This small molecule binds to this protein.
Small molecule (SMILES): COC(=O)c1ccc(O)cc1

Sequence of chain 1.A:
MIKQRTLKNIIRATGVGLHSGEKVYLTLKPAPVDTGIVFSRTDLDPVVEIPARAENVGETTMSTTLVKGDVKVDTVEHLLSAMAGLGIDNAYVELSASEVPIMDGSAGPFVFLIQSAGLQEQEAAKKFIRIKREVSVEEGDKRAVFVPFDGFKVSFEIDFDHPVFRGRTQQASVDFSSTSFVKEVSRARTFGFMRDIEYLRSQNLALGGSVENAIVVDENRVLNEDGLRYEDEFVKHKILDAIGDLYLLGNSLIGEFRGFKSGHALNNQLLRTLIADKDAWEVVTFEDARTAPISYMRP

Binding-site contacts:
Ligand atom C3 contacts residue LEU200 of chain 1.A at 4.1 Å (hydrophobic).
Ligand atom C2 contacts residue ILE197 of chain 1.A at 3.9 Å (hydrophobic).
Ligand atom O1 contacts residue VAL216 of chain 1.A at 3.8 Å.
Ligand atom C contacts residue VAL216 of chain 1.A at 4.0 Å (hydrophobic).
Ligand atom C2 contacts residue GLY192 of chain 1.A at 3.6 Å.
Ligand atom O4 contacts residue GLY192 of chain 1.A at 4.4 Å.
Ligand atom C2 contacts residue ALA206 of chain 1.A at 4.5 Å (hydrophobic).
Ligand atom C3 contacts residue ALA206 of chain 1.A at 4.2 Å (hydrophobic).
Ligand atom C6 contacts residue ALA214 of chain 1.A at 3.8 Å (hydrophobic).
Ligand atom O1 contacts residue GLY209 of chain 1.A at 3.9 Å.
Ligand atom C1 contacts residue ILE197 of chain 1.A at 4.0 Å (hydrophobic).
Ligand atom O1 contacts residue SER210 of chain 1.A at 4.0 Å.
Ligand atom C5 contacts residue GLY209 of chain 1.A at 4.1 Å.
Ligand atom CM contacts residue ILE197 of chain 1.A at 3.6 Å (hydrophobic).
Ligand atom C1 contacts residue GLY192 of chain 1.A at 4.4 Å.
Ligand atom O4 contacts residue LEU18 of chain 1.A at 4.1 Å.
Ligand atom C2 contacts residue LEU200 of chain 1.A at 4.3 Å (hydrophobic).
Ligand atom C4 contacts residue PHE191 of chain 1.A at 4.3 Å (hydrophobic).
Ligand atom O4 contacts residue MET62 of chain 1.A at 3.9 Å.
Ligand atom CM contacts residue VAL216 of chain 1.A at 3.7 Å (hydrophobic).
Ligand atom C5 contacts residue ALA214 of chain 1.A at 3.6 Å (hydrophobic).
Ligand atom O2 contacts residue PHE193 of chain 1.A at 4.0 Å.
Ligand atom C3 contacts residue MET62 of chain 1.A at 4.4 Å (hydrophobic).
Ligand atom C6 contacts residue GLY209 of chain 1.A at 3.8 Å.
Ligand atom C4 contacts residue ALA206 of chain 1.A at 4.3 Å (hydrophobic).
Ligand atom C4 contacts residue THR190 of chain 1.A at 4.4 Å.
Ligand atom O4 contacts residue THR190 of chain 1.A at 3.6 Å.
Ligand atom C3 contacts residue GLY192 of chain 1.A at 3.4 Å.
Ligand atom C5 contacts residue LEU18 of chain 1.A at 4.0 Å (hydrophobic).
Ligand atom O4 contacts residue PHE191 of chain 1.A at 3.9 Å.
Ligand atom C contacts residue ILE197 of chain 1.A at 3.7 Å (hydrophobic).
Ligand atom O1 contacts residue ILE197 of chain 1.A at 4.2 Å.
Ligand atom O2 contacts residue VAL216 of chain 1.A at 4.2 Å.
Ligand atom O2 contacts residue ILE197 of chain 1.A at 3.6 Å.
Ligand atom CM contacts residue MET194 of chain 1.A at 3.5 Å (hydrophobic).
Ligand atom C4 contacts residue GLY192 of chain 1.A at 4.0 Å.
Ligand atom C6 contacts residue SER210 of chain 1.A at 4.2 Å.
Ligand atom C2 contacts residue PHE193 of chain 1.A at 4.3 Å (hydrophobic).
Ligand atom O1 contacts residue ARG201 of chain 1.A at 4.3 Å.
Ligand atom CM contacts residue PHE193 of chain 1.A at 4.4 Å (hydrophobic).